Sequence of chain 2.A:
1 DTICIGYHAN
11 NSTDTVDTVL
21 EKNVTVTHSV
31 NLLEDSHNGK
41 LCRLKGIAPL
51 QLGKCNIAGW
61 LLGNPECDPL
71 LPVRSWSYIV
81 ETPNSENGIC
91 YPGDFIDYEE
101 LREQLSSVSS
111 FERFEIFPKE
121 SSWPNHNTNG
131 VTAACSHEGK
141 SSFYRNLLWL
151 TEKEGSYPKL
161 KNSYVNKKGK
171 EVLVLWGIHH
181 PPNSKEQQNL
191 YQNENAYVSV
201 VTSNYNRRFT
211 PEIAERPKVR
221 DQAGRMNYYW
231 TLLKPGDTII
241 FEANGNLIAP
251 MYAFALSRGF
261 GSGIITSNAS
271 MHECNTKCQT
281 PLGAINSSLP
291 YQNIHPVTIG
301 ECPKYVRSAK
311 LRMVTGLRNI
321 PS

The protein below binds the small molecule below.
Small molecule (SMILES): CC(=O)N[C@@H](CCCc1ccccc1)C(=O)N[C@H]1CCCNC(=O)[C@@H](NC(=O)CCN)CNC(=O)[C@H](CO)NC(=O)[C@H](CC(C)C)NC(=O)[C@H](CC2=CN=C3C=CC=CC23)NC(=O)[C@H](CCC(=O)O)NC(=O)[C@H](Cc2ccc(Cl)c(Cl)c2)NC(=O)[C@H](Cc2ccc(O)cc2)NC(=O)[C@H](CCC(=O)O)NC(=O)[C@H](CC(C)C)N(C)C1=O

Sequence of chain 2.B:
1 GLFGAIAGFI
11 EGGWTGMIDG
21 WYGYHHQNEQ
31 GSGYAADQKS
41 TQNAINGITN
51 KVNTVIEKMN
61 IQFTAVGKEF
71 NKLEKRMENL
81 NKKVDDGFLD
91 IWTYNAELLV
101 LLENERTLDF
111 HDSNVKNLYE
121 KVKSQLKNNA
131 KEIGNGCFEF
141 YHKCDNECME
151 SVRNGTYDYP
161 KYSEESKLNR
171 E

Binding-site contacts:
Ligand atom CLZ contacts residue HIS8 of chain 2.A at 3.6 Å.
Ligand atom N contacts residue ASN53 of chain 2.B at 3.3 Å (h-bond).
Ligand atom CE3 contacts residue GLN38 of chain 2.B at 3.2 Å.
Ligand atom CZ contacts residue GLY20 of chain 2.B at 3.5 Å.
Ligand atom OG contacts residue GLN42 of chain 2.B at 3.6 Å (h-bond).
Ligand atom CH2 contacts residue THR41 of chain 2.B at 3.6 Å.
Ligand atom NE1 contacts residue ASP19 of chain 2.B at 3.0 Å (salt-bridge).
Ligand atom CE1 contacts residue VAL30 of chain 2.A at 3.4 Å (hydrophobic).
Ligand atom CZ contacts residue THR315 of chain 2.A at 3.8 Å.
Ligand atom O contacts residue THR49 of chain 2.B at 3.5 Å.
Ligand atom CD2 contacts residue ILE18 of chain 2.B at 3.5 Å (hydrophobic).
Ligand atom CLZ contacts residue GLY20 of chain 2.B at 3.5 Å.
Ligand atom CE2 contacts residue ASP19 of chain 2.B at 3.6 Å.
Ligand atom CA contacts residue GLN42 of chain 2.B at 3.7 Å.
Ligand atom CD2 contacts residue ILE56 of chain 2.B at 3.8 Å (hydrophobic).
Ligand atom CD1 contacts residue ILE48 of chain 2.B at 3.6 Å (hydrophobic).
Ligand atom CD1 contacts residue THR49 of chain 2.B at 3.7 Å.
Ligand atom CE2 contacts residue HIS28 of chain 2.A at 3.5 Å.
Ligand atom CE2 contacts residue ASP19 of chain 2.B at 3.6 Å.
Ligand atom CD2 contacts residue HIS28 of chain 2.A at 3.5 Å.
Ligand atom CZ3 contacts residue GLN38 of chain 2.B at 3.4 Å.
Ligand atom CG contacts residue THR49 of chain 2.B at 3.4 Å.
Ligand atom N contacts residue GLN42 of chain 2.B at 3.4 Å (h-bond).
Ligand atom CZ2 contacts residue ASP19 of chain 2.B at 3.5 Å.
Ligand atom CD2 contacts residue TRP21 of chain 2.B at 3.7 Å (hydrophobic).
Ligand atom CLZ contacts residue TRP21 of chain 2.B at 3.7 Å.
Ligand atom O contacts residue ASN53 of chain 2.B at 3.6 Å (h-bond).
Ligand atom CH2 contacts residue GLN38 of chain 2.B at 3.5 Å.
Ligand atom CLZ contacts residue HIS28 of chain 2.A at 3.7 Å.
Ligand atom CE2 contacts residue ILE18 of chain 2.B at 3.1 Å (hydrophobic).
Ligand atom CE2 contacts residue TRP21 of chain 2.B at 3.7 Å (hydrophobic).
Ligand atom CLE1 contacts residue TRP21 of chain 2.B at 3.6 Å.
Ligand atom CE1 contacts residue GLY20 of chain 2.B at 3.7 Å.
Ligand atom OH contacts residue THR315 of chain 2.A at 2.8 Å (h-bond).
Ligand atom CB contacts residue ASN53 of chain 2.B at 3.0 Å.
Ligand atom CA contacts residue ASN53 of chain 2.B at 3.7 Å.
Ligand atom CD2 contacts residue ASP19 of chain 2.B at 3.7 Å.
Ligand atom CE2 contacts residue GLY20 of chain 2.B at 3.6 Å.
Ligand atom CN contacts residue THR49 of chain 2.B at 3.1 Å.
Ligand atom CD2 contacts residue GLN38 of chain 2.B at 3.7 Å.